Binding-site contacts:
Ligand atom C5 contacts residue ASN118 of chain 40.A at 3.6 Å.
Ligand atom N2 contacts residue ASN118 of chain 40.A at 2.9 Å (h-bond).
Ligand atom C5 contacts residue THR120 of chain 40.A at 4.2 Å.
Ligand atom O5 contacts residue THR89 of chain 40.A at 4.5 Å.
Ligand atom C8 contacts residue ASN118 of chain 40.A at 3.7 Å.
Ligand atom C6 contacts residue PHE119 of chain 40.A at 4.0 Å (hydrophobic).
Ligand atom N2 contacts residue TYR90 of chain 40.A at 4.4 Å.
Ligand atom O6 contacts residue ASN118 of chain 40.A at 4.2 Å.
Ligand atom O5 contacts residue THR120 of chain 40.A at 3.4 Å (h-bond).
Ligand atom O5 contacts residue ASN118 of chain 40.A at 2.4 Å (h-bond).
Ligand atom C3 contacts residue ASN118 of chain 40.A at 3.8 Å.
Ligand atom C8 contacts residue ASP67 of chain 40.A at 3.7 Å.
Ligand atom O6 contacts residue THR120 of chain 40.A at 3.6 Å (h-bond).
Ligand atom C4 contacts residue ASN118 of chain 40.A at 4.2 Å.
Ligand atom O6 contacts residue PHE119 of chain 40.A at 2.8 Å (h-bond).
Ligand atom C1 contacts residue ASN118 of chain 40.A at 1.4 Å.
Ligand atom C8 contacts residue SER66 of chain 40.A at 3.6 Å.
Ligand atom C2 contacts residue ASN118 of chain 40.A at 2.5 Å.
Ligand atom C1 contacts residue THR89 of chain 40.A at 4.2 Å.
Ligand atom C6 contacts residue THR120 of chain 40.A at 3.8 Å.
Ligand atom O5 contacts residue PHE119 of chain 40.A at 3.9 Å.
Ligand atom C1 contacts residue SER66 of chain 40.A at 4.5 Å.
Ligand atom C7 contacts residue ASN118 of chain 40.A at 3.8 Å.
Ligand atom O6 contacts residue THR89 of chain 40.A at 3.9 Å.

Sequence of chain 40.A:
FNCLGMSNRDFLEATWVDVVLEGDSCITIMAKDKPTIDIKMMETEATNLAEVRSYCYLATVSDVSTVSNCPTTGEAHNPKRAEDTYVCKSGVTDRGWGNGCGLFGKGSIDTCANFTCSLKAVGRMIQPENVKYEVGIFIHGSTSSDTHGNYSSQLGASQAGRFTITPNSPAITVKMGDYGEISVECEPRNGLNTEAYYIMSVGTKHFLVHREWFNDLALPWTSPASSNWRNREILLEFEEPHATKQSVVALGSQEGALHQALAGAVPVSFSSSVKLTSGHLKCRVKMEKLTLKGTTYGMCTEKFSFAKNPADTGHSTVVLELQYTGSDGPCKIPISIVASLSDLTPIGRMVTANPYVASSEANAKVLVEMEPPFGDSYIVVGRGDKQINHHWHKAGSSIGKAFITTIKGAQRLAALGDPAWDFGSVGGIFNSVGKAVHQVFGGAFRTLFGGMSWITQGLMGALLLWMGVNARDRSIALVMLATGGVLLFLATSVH

This small molecule binds to this protein.
Small molecule (SMILES): CC(=O)N[C@@H]1[C@@H](O)[C@H](O)[C@@H](CO)O[C@H]1O